A protein and the small-molecule ligand that binds it are described below.
Small molecule (SMILES): NC(=[NH2+])c1ccc(N)cc1

Binding-site contacts:
Ligand atom C6 contacts residue TRP205 of chain 3.A at 3.9 Å (hydrophobic).
Ligand atom N3 contacts residue TRP205 of chain 3.A at 3.7 Å.
Ligand atom C5 contacts residue TRP205 of chain 3.A at 3.7 Å (hydrophobic).
Ligand atom C1 contacts residue TRP205 of chain 3.A at 4.1 Å (hydrophobic).
Ligand atom N2 contacts residue ASP179 of chain 3.A at 2.9 Å (salt-bridge).
Ligand atom C3 contacts residue GLY206 of chain 3.A at 3.5 Å.
Ligand atom C7 contacts residue GLY206 of chain 3.A at 3.8 Å.
Ligand atom N3 contacts residue SER180 of chain 3.A at 2.9 Å (h-bond).
Ligand atom C5 contacts residue CYS181 of chain 3.A at 3.8 Å (hydrophobic).
Ligand atom N2 contacts residue CYS209 of chain 3.A at 3.5 Å.
Ligand atom C4 contacts residue SER180 of chain 3.A at 3.8 Å.
Ligand atom C1 contacts residue SER185 of chain 3.A at 3.5 Å.
Ligand atom C3 contacts residue TRP205 of chain 3.A at 4.0 Å (hydrophobic).
Ligand atom C6 contacts residue SER204 of chain 3.A at 3.7 Å.
Ligand atom C1 contacts residue GLN182 of chain 3.A at 3.7 Å.
Ligand atom N1 contacts residue SER185 of chain 3.A at 2.9 Å (h-bond).
Ligand atom C1 contacts residue CYS181 of chain 3.A at 3.8 Å (hydrophobic).
Ligand atom N2 contacts residue GLU207 of chain 3.A at 3.7 Å.
Ligand atom C7 contacts residue TRP205 of chain 3.A at 3.8 Å (hydrophobic).
Ligand atom C7 contacts residue SER180 of chain 3.A at 3.3 Å.
Ligand atom N3 contacts residue ASP179 of chain 3.A at 2.9 Å (salt-bridge).
Ligand atom N2 contacts residue SER180 of chain 3.A at 3.7 Å.
Ligand atom C4 contacts residue TRP205 of chain 3.A at 3.6 Å (hydrophobic).
Ligand atom C3 contacts residue CYS209 of chain 3.A at 3.9 Å (hydrophobic).
Ligand atom N1 contacts residue SER204 of chain 3.A at 3.9 Å.
Ligand atom C6 contacts residue CYS181 of chain 3.A at 3.7 Å (hydrophobic).
Ligand atom C2 contacts residue GLN182 of chain 3.A at 3.7 Å.
Ligand atom C7 contacts residue ASP179 of chain 3.A at 3.4 Å.
Ligand atom C4 contacts residue CYS181 of chain 3.A at 3.9 Å (hydrophobic).
Ligand atom C4 contacts residue GLY206 of chain 3.A at 3.6 Å.
Ligand atom C1 contacts residue SER204 of chain 3.A at 4.0 Å.
Ligand atom C5 contacts residue SER180 of chain 3.A at 3.7 Å.
Ligand atom C3 contacts residue GLU207 of chain 3.A at 3.9 Å.
Ligand atom C6 contacts residue SER185 of chain 3.A at 3.2 Å.
Ligand atom N3 contacts residue GLY216 of chain 3.A at 3.5 Å.
Ligand atom N2 contacts residue GLY206 of chain 3.A at 3.6 Å.
Ligand atom C2 contacts residue GLY206 of chain 3.A at 4.1 Å.
Ligand atom C6 contacts residue GLN182 of chain 3.A at 4.1 Å.
Ligand atom N2 contacts residue GLU208 of chain 3.A at 4.1 Å.
Ligand atom N1 contacts residue GLN182 of chain 3.A at 3.7 Å.

Sequence of chain 3.A:
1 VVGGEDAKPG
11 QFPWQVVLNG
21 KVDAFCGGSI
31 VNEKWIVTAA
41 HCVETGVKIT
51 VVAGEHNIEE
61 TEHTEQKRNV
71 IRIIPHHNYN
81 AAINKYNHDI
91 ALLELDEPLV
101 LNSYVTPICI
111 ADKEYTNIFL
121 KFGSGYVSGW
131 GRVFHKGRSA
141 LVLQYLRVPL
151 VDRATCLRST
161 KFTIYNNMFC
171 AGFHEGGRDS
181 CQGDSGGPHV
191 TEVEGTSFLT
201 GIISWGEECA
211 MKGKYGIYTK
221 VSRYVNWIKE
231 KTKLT